This protein binds this small molecule.
Small molecule (SMILES): Oc1cccc2nc(CCc3cccc(Cl)c3)[nH]c12

Sequence of chain 6.A:
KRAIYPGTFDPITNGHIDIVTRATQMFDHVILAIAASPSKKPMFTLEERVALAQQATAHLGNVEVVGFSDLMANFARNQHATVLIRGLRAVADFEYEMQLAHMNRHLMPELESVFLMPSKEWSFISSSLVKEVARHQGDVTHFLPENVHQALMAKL

Binding-site contacts:
Ligand atom C12 contacts residue ALA37 of chain 1.A at 3.4 Å (hydrophobic).
Ligand atom C13 contacts residue MET74 of chain 1.A at 3.8 Å (hydrophobic).
Ligand atom N contacts residue GLU134 of chain 6.A at 3.1 Å (salt-bridge).
Ligand atom C6 contacts residue HIS138 of chain 6.A at 3.2 Å.
Ligand atom C6 contacts residue ASP72 of chain 1.A at 3.8 Å.
Ligand atom CL contacts residue SO41 of chain 1.G at 3.4 Å.
Ligand atom CL contacts residue GLY9 of chain 1.A at 3.5 Å.
Ligand atom N1 contacts residue MET74 of chain 1.A at 2.9 Å (h-bond).
Ligand atom O contacts residue MET74 of chain 1.A at 3.3 Å.
Ligand atom C13 contacts residue PHE70 of chain 1.A at 3.8 Å (hydrophobic).
Ligand atom C10 contacts residue SER39 of chain 1.A at 3.4 Å.
Ligand atom C1 contacts residue LEU109 of chain 1.A at 3.6 Å (hydrophobic).
Ligand atom CL contacts residue MET74 of chain 1.A at 3.5 Å.
Ligand atom C8 contacts residue ALA37 of chain 1.A at 3.8 Å (hydrophobic).
Ligand atom C11 contacts residue ALA37 of chain 1.A at 3.7 Å (hydrophobic).
Ligand atom C13 contacts residue ALA37 of chain 1.A at 3.5 Å (hydrophobic).
Ligand atom N1 contacts residue LEU73 of chain 1.A at 3.6 Å.
Ligand atom C12 contacts residue SO41 of chain 1.G at 3.9 Å.
Ligand atom C2 contacts residue VAL135 of chain 6.A at 3.7 Å (hydrophobic).
Ligand atom C2 contacts residue LEU102 of chain 1.A at 3.8 Å (hydrophobic).
Ligand atom C14 contacts residue LEU73 of chain 1.A at 3.7 Å (hydrophobic).
Ligand atom C1 contacts residue ASN106 of chain 1.A at 3.0 Å.
Ligand atom C11 contacts residue SO41 of chain 1.G at 3.4 Å.
Ligand atom C contacts residue ASN106 of chain 1.A at 3.1 Å.
Ligand atom C3 contacts residue LEU102 of chain 1.A at 3.6 Å (hydrophobic).
Ligand atom C contacts residue LEU73 of chain 1.A at 3.6 Å (hydrophobic).
Ligand atom C3 contacts residue VAL135 of chain 6.A at 3.8 Å (hydrophobic).
Ligand atom C7 contacts residue ASP72 of chain 1.A at 3.4 Å.
Ligand atom O contacts residue ASN106 of chain 1.A at 2.7 Å (h-bond).
Ligand atom C14 contacts residue MET74 of chain 1.A at 3.7 Å (hydrophobic).
Ligand atom CL contacts residue PRO8 of chain 1.A at 3.8 Å.
Ligand atom C1 contacts residue MET105 of chain 1.A at 3.9 Å (hydrophobic).
Ligand atom C9 contacts residue GLU134 of chain 6.A at 3.8 Å.
Ligand atom O contacts residue ALA75 of chain 1.A at 3.0 Å (h-bond).
Ligand atom O contacts residue LEU73 of chain 1.A at 3.5 Å.
Ligand atom C contacts residue MET74 of chain 1.A at 3.8 Å (hydrophobic).
Ligand atom C11 contacts residue SER39 of chain 1.A at 3.8 Å.
Ligand atom C12 contacts residue MET74 of chain 1.A at 3.9 Å (hydrophobic).
Ligand atom O contacts residue LEU109 of chain 1.A at 3.8 Å.
Ligand atom C2 contacts residue MET105 of chain 1.A at 3.7 Å (hydrophobic).

Sequence of chain 1.A:
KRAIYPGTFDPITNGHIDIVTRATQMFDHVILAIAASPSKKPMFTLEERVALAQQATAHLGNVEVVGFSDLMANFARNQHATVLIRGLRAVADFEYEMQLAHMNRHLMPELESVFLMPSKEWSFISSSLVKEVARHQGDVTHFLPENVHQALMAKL